Binding-site contacts:
Ligand atom O5 contacts residue ASN1085 of chain 1.A at 2.4 Å (h-bond).
Ligand atom O7 contacts residue ASN1085 of chain 1.A at 3.0 Å (h-bond).
Ligand atom O5 contacts residue PHE1090 of chain 1.A at 3.9 Å.
Ligand atom C5 contacts residue HIS1088 of chain 1.A at 3.6 Å.
Ligand atom C5 contacts residue PHE1090 of chain 1.A at 4.4 Å (hydrophobic).
Ligand atom C1 contacts residue ASN1085 of chain 1.A at 1.4 Å.
Ligand atom C3 contacts residue THR1087 of chain 1.A at 3.7 Å.
Ligand atom O6 contacts residue HIS1088 of chain 1.A at 4.5 Å.
Ligand atom N2 contacts residue ASN1085 of chain 1.A at 2.8 Å (h-bond).
Ligand atom C6 contacts residue HIS1088 of chain 1.A at 4.1 Å.
Ligand atom C4 contacts residue THR1087 of chain 1.A at 4.4 Å.
Ligand atom O5 contacts residue HIS1088 of chain 1.A at 4.2 Å.
Ligand atom C2 contacts residue ASN1085 of chain 1.A at 2.4 Å.
Ligand atom O5 contacts residue THR1087 of chain 1.A at 3.8 Å.
Ligand atom C4 contacts residue ASN1085 of chain 1.A at 4.2 Å.
Ligand atom C5 contacts residue THR1087 of chain 1.A at 3.9 Å.
Ligand atom C6 contacts residue PHE1090 of chain 1.A at 3.8 Å (hydrophobic).
Ligand atom C7 contacts residue ASN1085 of chain 1.A at 3.0 Å.
Ligand atom C2 contacts residue THR1087 of chain 1.A at 3.5 Å.
Ligand atom O4 contacts residue HIS1088 of chain 1.A at 4.3 Å.
Ligand atom C1 contacts residue HIS1088 of chain 1.A at 4.4 Å.
Ligand atom C3 contacts residue ASN1085 of chain 1.A at 3.8 Å.
Ligand atom C5 contacts residue ASN1085 of chain 1.A at 3.7 Å.
Ligand atom N2 contacts residue THR1087 of chain 1.A at 3.5 Å (h-bond).
Ligand atom C1 contacts residue THR1087 of chain 1.A at 3.0 Å.
Ligand atom C8 contacts residue ASN1085 of chain 1.A at 3.6 Å.

Sequence of chain 1.A:
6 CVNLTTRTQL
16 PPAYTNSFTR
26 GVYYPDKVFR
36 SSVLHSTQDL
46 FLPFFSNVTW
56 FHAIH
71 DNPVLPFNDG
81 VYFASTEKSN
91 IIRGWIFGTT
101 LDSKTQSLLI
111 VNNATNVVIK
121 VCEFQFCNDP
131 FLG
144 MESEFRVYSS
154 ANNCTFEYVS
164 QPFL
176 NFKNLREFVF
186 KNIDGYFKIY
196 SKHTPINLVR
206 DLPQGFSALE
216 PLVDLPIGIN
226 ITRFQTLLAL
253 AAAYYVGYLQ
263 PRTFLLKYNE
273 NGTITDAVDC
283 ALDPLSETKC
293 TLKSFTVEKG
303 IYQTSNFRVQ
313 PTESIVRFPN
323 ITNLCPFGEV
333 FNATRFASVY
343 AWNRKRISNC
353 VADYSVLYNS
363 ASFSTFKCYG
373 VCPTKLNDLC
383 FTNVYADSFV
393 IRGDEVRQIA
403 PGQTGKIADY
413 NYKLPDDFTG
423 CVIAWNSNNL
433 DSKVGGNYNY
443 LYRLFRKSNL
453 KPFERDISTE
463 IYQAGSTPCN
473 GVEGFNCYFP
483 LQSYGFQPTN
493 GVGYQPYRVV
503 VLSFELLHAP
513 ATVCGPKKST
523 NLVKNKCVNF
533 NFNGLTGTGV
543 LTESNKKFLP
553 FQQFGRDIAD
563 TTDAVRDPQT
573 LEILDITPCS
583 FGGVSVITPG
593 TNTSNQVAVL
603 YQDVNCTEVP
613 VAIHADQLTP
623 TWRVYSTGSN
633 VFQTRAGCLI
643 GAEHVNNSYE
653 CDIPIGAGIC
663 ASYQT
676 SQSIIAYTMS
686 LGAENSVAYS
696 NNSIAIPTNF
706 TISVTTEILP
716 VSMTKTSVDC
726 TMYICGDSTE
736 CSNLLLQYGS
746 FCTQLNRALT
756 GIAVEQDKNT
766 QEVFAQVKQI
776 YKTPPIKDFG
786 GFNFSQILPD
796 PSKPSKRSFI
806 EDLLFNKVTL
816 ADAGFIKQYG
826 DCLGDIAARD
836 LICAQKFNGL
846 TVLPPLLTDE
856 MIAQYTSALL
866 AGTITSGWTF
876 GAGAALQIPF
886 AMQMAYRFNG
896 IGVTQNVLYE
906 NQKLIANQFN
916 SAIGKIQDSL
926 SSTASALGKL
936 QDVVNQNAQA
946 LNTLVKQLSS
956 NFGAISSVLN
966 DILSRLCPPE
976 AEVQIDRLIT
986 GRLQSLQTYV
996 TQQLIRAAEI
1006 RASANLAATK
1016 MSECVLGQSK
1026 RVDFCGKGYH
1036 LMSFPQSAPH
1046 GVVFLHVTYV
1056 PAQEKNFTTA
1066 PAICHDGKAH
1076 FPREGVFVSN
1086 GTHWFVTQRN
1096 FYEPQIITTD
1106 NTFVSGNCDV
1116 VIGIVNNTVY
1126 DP

The protein below binds the small molecule below.
Small molecule (SMILES): CC(=O)N[C@@H]1[C@@H](O)[C@H](O)[C@@H](CO)O[C@H]1O